Binding-site contacts:
Ligand atom O3 contacts residue CYS480 of chain 1.C at 2.8 Å (h-bond).
Ligand atom O6 contacts residue ASN97 of chain 1.I at 3.9 Å.
Ligand atom C3 contacts residue VAL483 of chain 1.C at 3.7 Å (hydrophobic).
Ligand atom C5 contacts residue ASN97 of chain 1.I at 3.8 Å.
Ligand atom C4 contacts residue VAL483 of chain 1.C at 4.0 Å (hydrophobic).
Ligand atom C5 contacts residue SER96 of chain 1.I at 3.8 Å.
Ligand atom C3 contacts residue ASN59 of chain 1.H at 3.8 Å.
Ligand atom O3 contacts residue ASN481 of chain 1.C at 2.8 Å (h-bond).
Ligand atom C7 contacts residue ASN59 of chain 1.H at 3.2 Å.
Ligand atom O5 contacts residue ASN97 of chain 1.I at 3.9 Å.
Ligand atom O5 contacts residue ASN59 of chain 1.H at 2.4 Å (h-bond).
Ligand atom C8 contacts residue SER96 of chain 1.I at 3.6 Å.
Ligand atom C6 contacts residue ASN97 of chain 1.I at 3.6 Å.
Ligand atom C5 contacts residue ASN97 of chain 1.I at 3.6 Å.
Ligand atom N2 contacts residue ASN59 of chain 1.H at 2.9 Å (h-bond).
Ligand atom O7 contacts residue ASN59 of chain 1.H at 3.2 Å (h-bond).
Ligand atom O4 contacts residue CYS480 of chain 1.C at 4.0 Å.
Ligand atom C8 contacts residue THR58 of chain 1.H at 3.6 Å.
Ligand atom C4 contacts residue CYS480 of chain 1.C at 3.3 Å (hydrophobic).
Ligand atom O3 contacts residue PRO479 of chain 1.C at 3.7 Å.
Ligand atom C1 contacts residue ASN97 of chain 1.I at 3.7 Å.
Ligand atom C4 contacts residue PRO479 of chain 1.C at 3.9 Å (hydrophobic).
Ligand atom O7 contacts residue THR58 of chain 1.H at 2.9 Å (h-bond).
Ligand atom C2 contacts residue ASN59 of chain 1.H at 2.5 Å.
Ligand atom C6 contacts residue CYS488 of chain 1.C at 4.1 Å (hydrophobic).
Ligand atom C6 contacts residue PHE486 of chain 1.C at 3.9 Å (hydrophobic).
Ligand atom C6 contacts residue SER96 of chain 1.I at 3.5 Å.
Ligand atom O5 contacts residue VAL483 of chain 1.C at 3.9 Å.
Ligand atom C5 contacts residue VAL483 of chain 1.C at 4.1 Å (hydrophobic).
Ligand atom C7 contacts residue THR58 of chain 1.H at 3.4 Å.
Ligand atom C1 contacts residue ASN59 of chain 1.H at 1.4 Å.
Ligand atom O4 contacts residue PRO479 of chain 1.C at 3.0 Å (h-bond).
Ligand atom C5 contacts residue VAL483 of chain 1.C at 4.0 Å (hydrophobic).
Ligand atom O4 contacts residue THR478 of chain 1.C at 4.0 Å.
Ligand atom C5 contacts residue ASN59 of chain 1.H at 3.6 Å.
Ligand atom O5 contacts residue ASN97 of chain 1.I at 2.8 Å (h-bond).
Ligand atom O5 contacts residue SER96 of chain 1.I at 3.7 Å.
Ligand atom C6 contacts residue ASN97 of chain 1.I at 3.3 Å.
Ligand atom O6 contacts residue VAL483 of chain 1.C at 3.8 Å.
Ligand atom C3 contacts residue CYS480 of chain 1.C at 3.3 Å (hydrophobic).

Sequence of chain 1.I:
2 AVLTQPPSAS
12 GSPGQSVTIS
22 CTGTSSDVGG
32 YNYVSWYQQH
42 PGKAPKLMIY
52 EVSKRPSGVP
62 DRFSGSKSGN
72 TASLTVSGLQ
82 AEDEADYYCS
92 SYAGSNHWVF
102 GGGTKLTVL

Sequence of chain 1.C:
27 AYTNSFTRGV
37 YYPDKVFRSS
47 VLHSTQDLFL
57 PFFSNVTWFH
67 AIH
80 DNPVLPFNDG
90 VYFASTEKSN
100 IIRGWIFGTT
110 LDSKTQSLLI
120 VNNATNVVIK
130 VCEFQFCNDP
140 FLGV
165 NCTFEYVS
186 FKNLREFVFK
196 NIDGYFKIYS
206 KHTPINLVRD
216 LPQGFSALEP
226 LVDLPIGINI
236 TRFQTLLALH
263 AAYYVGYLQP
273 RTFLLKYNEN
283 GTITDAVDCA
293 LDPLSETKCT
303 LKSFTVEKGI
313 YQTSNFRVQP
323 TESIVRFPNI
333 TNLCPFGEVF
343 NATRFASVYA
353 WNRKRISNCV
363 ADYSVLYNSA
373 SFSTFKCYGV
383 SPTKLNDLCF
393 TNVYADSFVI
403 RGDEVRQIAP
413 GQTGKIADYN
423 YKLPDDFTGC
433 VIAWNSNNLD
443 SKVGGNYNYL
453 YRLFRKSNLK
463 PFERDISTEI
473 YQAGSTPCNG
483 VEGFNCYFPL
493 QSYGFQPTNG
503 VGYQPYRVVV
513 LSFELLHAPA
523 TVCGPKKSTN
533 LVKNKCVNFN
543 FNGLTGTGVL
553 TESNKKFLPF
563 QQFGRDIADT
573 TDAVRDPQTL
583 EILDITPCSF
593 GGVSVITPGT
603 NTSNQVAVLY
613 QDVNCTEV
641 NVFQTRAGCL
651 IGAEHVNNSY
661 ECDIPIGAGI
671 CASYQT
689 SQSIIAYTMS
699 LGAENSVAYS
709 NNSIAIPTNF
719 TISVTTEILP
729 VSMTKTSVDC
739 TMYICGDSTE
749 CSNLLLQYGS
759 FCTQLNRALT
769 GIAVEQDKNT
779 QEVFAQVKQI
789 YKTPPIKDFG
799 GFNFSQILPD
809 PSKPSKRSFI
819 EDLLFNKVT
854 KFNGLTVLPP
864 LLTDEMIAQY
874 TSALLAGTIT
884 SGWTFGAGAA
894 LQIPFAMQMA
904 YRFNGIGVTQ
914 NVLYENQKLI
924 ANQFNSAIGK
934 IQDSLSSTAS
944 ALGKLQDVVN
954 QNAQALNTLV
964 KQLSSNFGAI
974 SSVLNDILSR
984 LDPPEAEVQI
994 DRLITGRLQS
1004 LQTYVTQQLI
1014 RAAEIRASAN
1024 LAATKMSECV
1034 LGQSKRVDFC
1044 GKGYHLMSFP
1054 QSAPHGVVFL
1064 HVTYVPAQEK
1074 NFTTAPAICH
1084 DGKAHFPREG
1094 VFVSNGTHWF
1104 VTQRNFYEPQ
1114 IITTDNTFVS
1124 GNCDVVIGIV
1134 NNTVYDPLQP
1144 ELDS

Sequence of chain 1.H:
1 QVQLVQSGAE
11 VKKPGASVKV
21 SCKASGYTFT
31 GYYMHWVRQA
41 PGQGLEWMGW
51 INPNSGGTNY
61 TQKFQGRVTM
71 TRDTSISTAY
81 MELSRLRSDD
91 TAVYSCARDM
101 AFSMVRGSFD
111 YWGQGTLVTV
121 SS

A protein and the small-molecule ligand that binds it are described below.
Small molecule (SMILES): CC(=O)N[C@H]1[C@H](O[C@H]2[C@H](O)[C@@H](NC(C)=O)CO[C@@H]2CO[C@@H]2O[C@@H](C)[C@@H](O)[C@@H](O)[C@@H]2O)O[C@H](CO)[C@@H](O)[C@@H]1O